Binding-site contacts:
Ligand atom C6 contacts residue LYS248 of chain 1.B at 3.9 Å.
Ligand atom C3 contacts residue ASN245 of chain 1.B at 4.4 Å.
Ligand atom C4 contacts residue PHE278 of chain 1.B at 3.6 Å (hydrophobic).
Ligand atom C4 contacts residue LEU249 of chain 1.B at 4.4 Å (hydrophobic).
Ligand atom C5 contacts residue ASN241 of chain 1.B at 3.7 Å.
Ligand atom C7 contacts residue TYR237 of chain 1.B at 3.4 Å (hydrophobic).
Ligand atom C8 contacts residue TYR237 of chain 1.B at 3.2 Å (hydrophobic).
Ligand atom C6 contacts residue ASN245 of chain 1.B at 3.9 Å.
Ligand atom C5 contacts residue ASN245 of chain 1.B at 3.5 Å.
Ligand atom O5 contacts residue ASN241 of chain 1.B at 2.3 Å (h-bond).
Ligand atom C4 contacts residue ASN245 of chain 1.B at 4.2 Å.
Ligand atom O4 contacts residue PHE278 of chain 1.B at 4.1 Å.
Ligand atom O3 contacts residue PRO281 of chain 1.B at 3.9 Å.
Ligand atom C6 contacts residue ASN245 of chain 1.B at 3.7 Å.
Ligand atom O6 contacts residue ASN245 of chain 1.B at 3.4 Å (h-bond).
Ligand atom C3 contacts residue VAL280 of chain 1.B at 4.3 Å (hydrophobic).
Ligand atom C1 contacts residue ASN241 of chain 1.B at 1.5 Å.
Ligand atom C6 contacts residue LEU249 of chain 1.B at 4.2 Å (hydrophobic).
Ligand atom O4 contacts residue LEU249 of chain 1.B at 4.2 Å.
Ligand atom C2 contacts residue ASN241 of chain 1.B at 2.6 Å.
Ligand atom O5 contacts residue ASN245 of chain 1.B at 3.1 Å (h-bond).
Ligand atom O2 contacts residue PRO281 of chain 1.B at 4.0 Å.
Ligand atom C3 contacts residue PHE278 of chain 1.B at 3.7 Å (hydrophobic).
Ligand atom C1 contacts residue ASN245 of chain 1.B at 4.3 Å.
Ligand atom O3 contacts residue PHE278 of chain 1.B at 3.3 Å (h-bond).
Ligand atom O5 contacts residue PRO281 of chain 1.B at 4.0 Å.
Ligand atom O3 contacts residue VAL280 of chain 1.B at 3.8 Å.
Ligand atom N2 contacts residue TYR237 of chain 1.B at 3.7 Å.
Ligand atom O5 contacts residue ASN245 of chain 1.B at 4.3 Å.
Ligand atom C5 contacts residue ASN245 of chain 1.B at 4.2 Å.
Ligand atom C7 contacts residue ASN241 of chain 1.B at 4.1 Å.
Ligand atom C1 contacts residue ASN245 of chain 1.B at 3.9 Å.
Ligand atom N2 contacts residue ASN241 of chain 1.B at 3.3 Å (h-bond).
Ligand atom C3 contacts residue ASN241 of chain 1.B at 3.9 Å.
Ligand atom O7 contacts residue TYR237 of chain 1.B at 3.8 Å.
Ligand atom O7 contacts residue ASN241 of chain 1.B at 3.9 Å.
Ligand atom C4 contacts residue ASN241 of chain 1.B at 4.3 Å.

The protein below binds the small molecule below.
Small molecule (SMILES): CC(=O)N[C@H]1[C@H](O[C@H]2[C@H](O)[C@@H](NC(C)=O)CO[C@@H]2CO[C@@H]2O[C@@H](C)[C@@H](O)[C@@H](O)[C@@H]2O)O[C@H](CO)[C@@H](O)[C@@H]1O

Sequence of chain 1.B:
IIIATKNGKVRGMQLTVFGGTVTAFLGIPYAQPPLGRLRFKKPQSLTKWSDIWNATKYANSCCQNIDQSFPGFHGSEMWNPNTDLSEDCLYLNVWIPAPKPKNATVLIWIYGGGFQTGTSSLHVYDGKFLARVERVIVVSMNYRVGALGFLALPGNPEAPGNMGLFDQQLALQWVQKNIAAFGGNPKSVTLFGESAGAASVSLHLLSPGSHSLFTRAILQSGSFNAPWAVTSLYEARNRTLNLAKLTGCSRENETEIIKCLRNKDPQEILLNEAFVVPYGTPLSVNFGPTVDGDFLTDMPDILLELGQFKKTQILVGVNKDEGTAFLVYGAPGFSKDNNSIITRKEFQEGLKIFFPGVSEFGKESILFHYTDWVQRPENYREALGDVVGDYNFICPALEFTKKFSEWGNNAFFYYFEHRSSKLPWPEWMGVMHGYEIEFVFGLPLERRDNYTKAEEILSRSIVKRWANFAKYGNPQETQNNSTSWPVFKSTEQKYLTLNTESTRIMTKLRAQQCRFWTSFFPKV